Sequence of chain 1.G:
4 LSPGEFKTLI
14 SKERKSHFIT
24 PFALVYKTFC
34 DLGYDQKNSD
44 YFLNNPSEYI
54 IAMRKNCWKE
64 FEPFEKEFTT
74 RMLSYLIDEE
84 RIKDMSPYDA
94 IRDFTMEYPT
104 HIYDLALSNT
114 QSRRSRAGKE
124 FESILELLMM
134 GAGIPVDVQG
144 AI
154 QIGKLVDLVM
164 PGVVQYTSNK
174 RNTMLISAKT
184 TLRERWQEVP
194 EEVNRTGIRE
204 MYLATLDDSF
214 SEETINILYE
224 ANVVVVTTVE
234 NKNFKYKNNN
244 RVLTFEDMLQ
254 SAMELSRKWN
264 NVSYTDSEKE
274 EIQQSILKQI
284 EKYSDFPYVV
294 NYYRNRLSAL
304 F

Binding-site contacts:
Ligand atom O6 contacts residue DC4 of chain 1.C at 3.0 Å (h-bond).
Ligand atom O6 contacts residue DC1 of chain 1.C at 2.7 Å (h-bond).
Ligand atom OP1 contacts residue SER111 of chain 1.G at 2.6 Å (h-bond).
Ligand atom N7 contacts residue ARG188 of chain 1.H at 2.9 Å (salt-bridge).
Ligand atom N7 contacts residue ARG186 of chain 1.H at 3.0 Å (salt-bridge).
Ligand atom N4 contacts residue DG6 of chain 1.C at 2.9 Å (h-bond).
Ligand atom OP1 contacts residue THR183 of chain 1.H at 2.7 Å (h-bond).
Ligand atom OP2 contacts residue ARG116 of chain 1.H at 2.9 Å (salt-bridge).
Ligand atom N4 contacts residue DG8 of chain 1.C at 2.9 Å (h-bond).
Ligand atom N3 contacts residue DG8 of chain 1.C at 2.9 Å (h-bond).
Ligand atom N4 contacts residue GLU187 of chain 1.G at 2.9 Å (salt-bridge).
Ligand atom OP1 contacts residue THR184 of chain 1.H at 2.8 Å (h-bond).
Ligand atom N1 contacts residue DC9 of chain 1.C at 2.8 Å (h-bond).
Ligand atom N3 contacts residue DG2 of chain 1.C at 2.9 Å (h-bond).
Ligand atom O2 contacts residue DG7 of chain 1.C at 2.8 Å (h-bond).
Ligand atom O6 contacts residue DC9 of chain 1.C at 2.8 Å (h-bond).
Ligand atom O6 contacts residue DC3 of chain 1.C at 2.9 Å (h-bond).
Ligand atom OP1 contacts residue THR113 of chain 1.H at 2.5 Å (h-bond).
Ligand atom OP2 contacts residue TYR106 of chain 1.G at 2.4 Å (h-bond).
Ligand atom O2 contacts residue DG8 of chain 1.C at 2.9 Å (h-bond).
Ligand atom O6 contacts residue DG8 of chain 1.C at 3.0 Å (h-bond).
Ligand atom N1 contacts residue DC3 of chain 1.C at 3.0 Å (h-bond).
Ligand atom OP1 contacts residue ARG17 of chain 1.G at 3.0 Å.
Ligand atom O4' contacts residue SER118 of chain 1.G at 2.8 Å (h-bond).
Ligand atom O2 contacts residue DG6 of chain 1.C at 2.9 Å (h-bond).
Ligand atom OP1 contacts residue THR183 of chain 1.H at 2.9 Å (h-bond).
Ligand atom N2 contacts residue DC1 of chain 1.C at 2.6 Å (h-bond).
Ligand atom OP1 contacts residue SER115 of chain 1.G at 2.8 Å (h-bond).
Ligand atom N4 contacts residue DG7 of chain 1.C at 2.9 Å (h-bond).
Ligand atom N3 contacts residue DG7 of chain 1.C at 2.9 Å (h-bond).
Ligand atom N2 contacts residue DC3 of chain 1.C at 3.0 Å (h-bond).
Ligand atom N2 contacts residue DC9 of chain 1.C at 2.7 Å (h-bond).
Ligand atom O6 contacts residue ARG186 of chain 1.H at 2.9 Å (salt-bridge).
Ligand atom O6 contacts residue ARG188 of chain 1.H at 2.8 Å (salt-bridge).
Ligand atom O4' contacts residue GLN114 of chain 1.G at 3.0 Å (h-bond).
Ligand atom N4 contacts residue DG2 of chain 1.C at 2.7 Å (h-bond).
Ligand atom N1 contacts residue DC4 of chain 1.C at 2.8 Å (h-bond).
Ligand atom N1 contacts residue DC1 of chain 1.C at 2.7 Å (h-bond).
Ligand atom N3 contacts residue DG6 of chain 1.C at 2.8 Å (h-bond).
Ligand atom N2 contacts residue DC4 of chain 1.C at 2.9 Å (h-bond).

This small molecule binds to this protein.
Small molecule (SMILES): Cc1cn([C@H]2C[C@H](O[P](=O)(O)OC[C@H]3O[C@@H](n4cnc5c(=O)nc(N)[nH]c54)C[C@@H]3O[P](=O)(O)OC[C@H]3O[C@@H](n4cnc5c(=O)nc(N)[nH]c54)C[C@@H]3O[P](=O)(O)OC[C@H]3O[C@@H](n4ccc(N)nc4=O)C[C@@H]3O[P](=O)(O)OC[C@H]3O[C@@H](n4cnc5c(=O)nc(N)[nH]c54)C[C@@H]3O)[C@@H](CO[P](=O)(O)O[C@H]3C[C@H](n4ccc(N)nc4=O)O[C@@H]3CO[P](=O)(O)O[C@H]3C[C@H](n4ccc(N)nc4=O)O[C@@H]3CO[P](=O)(O)O[C@H]3C[C@H](n4ccc(N)nc4=O)O[C@@H]3CO[P](=O)(O)O[C@H]3C[C@H](n4cnc5c(=O)nc(N)[nH]c54)O[C@@H]3CO)O2)c(=O)[nH]c1=O

Sequence of chain 1.H:
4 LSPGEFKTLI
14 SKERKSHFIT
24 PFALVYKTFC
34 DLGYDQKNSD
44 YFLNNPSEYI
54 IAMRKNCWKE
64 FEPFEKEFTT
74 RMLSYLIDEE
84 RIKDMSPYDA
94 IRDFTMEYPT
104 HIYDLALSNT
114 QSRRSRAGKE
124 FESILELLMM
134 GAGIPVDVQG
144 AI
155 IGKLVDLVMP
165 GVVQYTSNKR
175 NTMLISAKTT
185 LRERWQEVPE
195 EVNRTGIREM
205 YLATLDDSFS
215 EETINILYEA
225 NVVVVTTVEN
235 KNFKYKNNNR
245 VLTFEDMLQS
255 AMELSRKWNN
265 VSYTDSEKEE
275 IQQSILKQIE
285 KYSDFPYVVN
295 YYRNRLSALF